Sequence of chain 1.I:
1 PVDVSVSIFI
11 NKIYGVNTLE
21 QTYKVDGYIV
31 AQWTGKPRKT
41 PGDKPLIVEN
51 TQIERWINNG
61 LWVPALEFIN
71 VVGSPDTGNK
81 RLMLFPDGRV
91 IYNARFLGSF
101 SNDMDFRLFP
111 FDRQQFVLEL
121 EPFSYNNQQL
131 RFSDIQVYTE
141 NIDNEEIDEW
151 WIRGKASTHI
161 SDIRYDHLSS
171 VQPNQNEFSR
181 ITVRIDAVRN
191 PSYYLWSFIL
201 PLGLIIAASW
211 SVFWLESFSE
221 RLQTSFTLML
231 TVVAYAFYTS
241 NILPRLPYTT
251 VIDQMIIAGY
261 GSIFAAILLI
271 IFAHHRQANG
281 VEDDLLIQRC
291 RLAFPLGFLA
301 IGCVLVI

This protein binds this small molecule.
Small molecule (SMILES): CN(C)CCCN1c2ccccc2Sc2ccc(Br)cc21

Binding-site contacts:
Ligand atom BR1 contacts residue GLY15 of chain 1.I at 4.1 Å.
Ligand atom BR1 contacts residue TRP150 of chain 1.I at 3.0 Å.
Ligand atom BR1 contacts residue VAL16 of chain 1.I at 3.5 Å.
Ligand atom BR1 contacts residue ILE13 of chain 1.I at 4.1 Å.
Ligand atom BR1 contacts residue TYR14 of chain 1.I at 3.9 Å.